Sequence of chain 1.A:
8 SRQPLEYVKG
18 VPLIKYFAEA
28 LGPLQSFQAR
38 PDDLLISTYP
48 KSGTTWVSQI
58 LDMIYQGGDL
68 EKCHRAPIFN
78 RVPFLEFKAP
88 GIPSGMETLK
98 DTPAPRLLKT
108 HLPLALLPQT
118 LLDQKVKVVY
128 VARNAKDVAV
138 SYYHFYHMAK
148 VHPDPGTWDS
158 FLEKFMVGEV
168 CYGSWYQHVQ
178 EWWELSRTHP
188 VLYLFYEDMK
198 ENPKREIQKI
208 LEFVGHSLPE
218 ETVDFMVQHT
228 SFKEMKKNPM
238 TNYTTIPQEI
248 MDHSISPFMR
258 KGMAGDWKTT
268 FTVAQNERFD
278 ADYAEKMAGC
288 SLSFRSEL

A protein and the small-molecule ligand that binds it are described below.
Small molecule (SMILES): O=[N+]([O-])c1ccc(O)cc1

Binding-site contacts:
Ligand atom C1 contacts residue PHE142 of chain 1.A at 3.7 Å (hydrophobic).
Ligand atom C4 contacts residue PHE81 of chain 1.A at 3.7 Å (hydrophobic).
Ligand atom N1 contacts residue HIS149 of chain 1.A at 4.5 Å.
Ligand atom O3 contacts residue VAL148 of chain 1.A at 3.2 Å.
Ligand atom C3 contacts residue PHE142 of chain 1.A at 4.1 Å (hydrophobic).
Ligand atom C6 contacts residue PHE81 of chain 1.A at 4.4 Å (hydrophobic).
Ligand atom N1 contacts residue PHE24 of chain 1.A at 4.4 Å.
Ligand atom N1 contacts residue VAL148 of chain 1.A at 4.3 Å.
Ligand atom C5 contacts residue PHE81 of chain 1.A at 4.0 Å (hydrophobic).
Ligand atom O3 contacts residue ALA146 of chain 1.A at 4.0 Å.
Ligand atom O3 contacts residue HIS149 of chain 1.A at 3.6 Å.
Ligand atom N1 contacts residue PHE84 of chain 1.A at 4.2 Å.
Ligand atom N1 contacts residue ALA146 of chain 1.A at 4.5 Å.
Ligand atom C2 contacts residue PHE142 of chain 1.A at 3.9 Å (hydrophobic).
Ligand atom C4 contacts residue LYS106 of chain 1.A at 3.6 Å.
Ligand atom C4 contacts residue HIS108 of chain 1.A at 3.8 Å.
Ligand atom C5 contacts residue HIS108 of chain 1.A at 4.3 Å.
Ligand atom O2 contacts residue ILE247 of chain 1.A at 3.8 Å.
Ligand atom C3 contacts residue LYS106 of chain 1.A at 3.3 Å.
Ligand atom C1 contacts residue PHE24 of chain 1.A at 4.4 Å (hydrophobic).
Ligand atom N1 contacts residue PHE142 of chain 1.A at 4.2 Å.
Ligand atom C4 contacts residue PHE142 of chain 1.A at 4.1 Å (hydrophobic).
Ligand atom O2 contacts residue PHE84 of chain 1.A at 3.8 Å.
Ligand atom OH contacts residue PHE81 of chain 1.A at 4.0 Å.
Ligand atom C6 contacts residue HIS149 of chain 1.A at 4.0 Å.
Ligand atom C2 contacts residue PHE81 of chain 1.A at 4.3 Å (hydrophobic).
Ligand atom C6 contacts residue PHE142 of chain 1.A at 3.6 Å (hydrophobic).
Ligand atom C3 contacts residue PHE81 of chain 1.A at 3.9 Å (hydrophobic).
Ligand atom O3 contacts residue PHE24 of chain 1.A at 4.2 Å.
Ligand atom OH contacts residue HIS108 of chain 1.A at 2.6 Å (h-bond).
Ligand atom OH contacts residue LYS106 of chain 1.A at 3.0 Å (salt-bridge).
Ligand atom O2 contacts residue MET248 of chain 1.A at 4.4 Å.
Ligand atom O3 contacts residue ILE21 of chain 1.A at 4.4 Å.
Ligand atom C5 contacts residue PHE142 of chain 1.A at 3.8 Å (hydrophobic).
Ligand atom C6 contacts residue PHE24 of chain 1.A at 4.0 Å (hydrophobic).